Sequence of chain 1.A:
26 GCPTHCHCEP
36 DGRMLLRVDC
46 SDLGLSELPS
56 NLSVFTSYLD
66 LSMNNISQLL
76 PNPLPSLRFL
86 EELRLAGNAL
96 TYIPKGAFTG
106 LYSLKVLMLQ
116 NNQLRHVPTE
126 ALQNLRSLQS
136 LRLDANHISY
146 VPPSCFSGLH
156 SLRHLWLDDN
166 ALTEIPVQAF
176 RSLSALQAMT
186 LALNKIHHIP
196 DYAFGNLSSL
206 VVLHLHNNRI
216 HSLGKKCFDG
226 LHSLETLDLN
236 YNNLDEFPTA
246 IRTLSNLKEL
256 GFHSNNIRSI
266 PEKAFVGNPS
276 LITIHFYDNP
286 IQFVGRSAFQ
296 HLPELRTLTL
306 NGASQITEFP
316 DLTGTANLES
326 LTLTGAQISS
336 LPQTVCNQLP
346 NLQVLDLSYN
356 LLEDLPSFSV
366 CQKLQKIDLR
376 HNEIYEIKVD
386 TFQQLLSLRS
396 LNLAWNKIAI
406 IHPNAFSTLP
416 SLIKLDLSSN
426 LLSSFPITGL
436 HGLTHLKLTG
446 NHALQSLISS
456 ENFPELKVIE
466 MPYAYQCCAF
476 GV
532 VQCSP

Binding-site contacts:
Ligand atom C6 contacts residue ASN201 of chain 1.A at 4.5 Å.
Ligand atom O6 contacts residue ASN201 of chain 1.A at 4.2 Å.
Ligand atom O7 contacts residue ASN201 of chain 1.A at 3.5 Å (h-bond).
Ligand atom C7 contacts residue ASN201 of chain 1.A at 3.6 Å.
Ligand atom C3 contacts residue ASN201 of chain 1.A at 3.9 Å.
Ligand atom N2 contacts residue ASN201 of chain 1.A at 3.2 Å (h-bond).
Ligand atom O6 contacts residue ARG176 of chain 1.A at 3.9 Å.
Ligand atom C4 contacts residue ASN201 of chain 1.A at 4.2 Å.
Ligand atom C2 contacts residue ASN201 of chain 1.A at 2.8 Å.
Ligand atom C5 contacts residue ASN201 of chain 1.A at 3.4 Å.
Ligand atom O5 contacts residue ASN201 of chain 1.A at 2.3 Å (h-bond).
Ligand atom C1 contacts residue ASN201 of chain 1.A at 1.4 Å.

This protein binds this small molecule.
Small molecule (SMILES): CC(=O)N[C@@H]1[C@@H](O)[C@H](O)[C@@H](CO)O[C@H]1O